Sequence of chain 1.A:
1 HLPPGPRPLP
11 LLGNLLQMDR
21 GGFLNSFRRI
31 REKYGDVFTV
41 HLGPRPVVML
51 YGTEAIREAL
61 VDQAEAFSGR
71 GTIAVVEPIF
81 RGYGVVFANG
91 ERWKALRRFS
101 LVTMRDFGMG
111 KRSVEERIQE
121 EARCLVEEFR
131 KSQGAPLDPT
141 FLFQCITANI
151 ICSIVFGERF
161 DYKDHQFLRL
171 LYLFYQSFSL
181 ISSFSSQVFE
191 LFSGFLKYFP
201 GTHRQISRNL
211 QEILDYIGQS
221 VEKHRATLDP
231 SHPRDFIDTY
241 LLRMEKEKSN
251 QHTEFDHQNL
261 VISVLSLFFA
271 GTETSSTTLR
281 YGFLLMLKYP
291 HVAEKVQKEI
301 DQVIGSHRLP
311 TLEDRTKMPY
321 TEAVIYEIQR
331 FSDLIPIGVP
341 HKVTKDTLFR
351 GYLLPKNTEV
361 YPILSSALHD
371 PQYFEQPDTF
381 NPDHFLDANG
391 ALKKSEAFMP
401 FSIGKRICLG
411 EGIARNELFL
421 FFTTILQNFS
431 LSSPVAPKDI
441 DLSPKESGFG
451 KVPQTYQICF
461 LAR

The protein below binds the small molecule below.
Small molecule (SMILES): Clc1ccc(-c2cnc[nH]2)cc1

Binding-site contacts:
Ligand atom CL contacts residue CPZ1 of chain 1.D at 4.2 Å.
Ligand atom C11 contacts residue PHE269 of chain 1.A at 4.4 Å (hydrophobic).
Ligand atom N1 contacts residue ALA270 of chain 1.A at 4.0 Å.
Ligand atom C9 contacts residue VAL339 of chain 1.A at 4.3 Å (hydrophobic).
Ligand atom C8 contacts residue VAL339 of chain 1.A at 3.6 Å (hydrophobic).
Ligand atom C10 contacts residue CPZ1 of chain 1.D at 3.8 Å.
Ligand atom C2 contacts residue ALA270 of chain 1.A at 3.8 Å (hydrophobic).
Ligand atom C6 contacts residue ALA270 of chain 1.A at 4.2 Å (hydrophobic).
Ligand atom C7 contacts residue VAL86 of chain 1.A at 4.1 Å (hydrophobic).
Ligand atom N3 contacts residue ALA270 of chain 1.A at 3.3 Å (h-bond).
Ligand atom C8 contacts residue VAL86 of chain 1.A at 4.0 Å (hydrophobic).
Ligand atom C2 contacts residue HEM1 of chain 1.B at 2.6 Å.
Ligand atom C11 contacts residue CPZ1 of chain 1.D at 4.3 Å.
Ligand atom C5 contacts residue ALA270 of chain 1.A at 3.4 Å (hydrophobic).
Ligand atom CL contacts residue ILE73 of chain 1.A at 3.0 Å.
Ligand atom CL contacts residue VAL339 of chain 1.A at 4.4 Å.
Ligand atom C11 contacts residue ALA270 of chain 1.A at 4.5 Å (hydrophobic).
Ligand atom N1 contacts residue HEM1 of chain 1.B at 1.6 Å.
Ligand atom N3 contacts residue HEM1 of chain 1.B at 3.8 Å.
Ligand atom N1 contacts residue CYS408 of chain 1.A at 3.6 Å (h-bond).
Ligand atom C4 contacts residue HEM1 of chain 1.B at 3.8 Å.
Ligand atom CL contacts residue PHE269 of chain 1.A at 4.2 Å.
Ligand atom C5 contacts residue HEM1 of chain 1.B at 2.6 Å.
Ligand atom C7 contacts residue VAL339 of chain 1.A at 4.2 Å (hydrophobic).
Ligand atom CL contacts residue PHE87 of chain 1.A at 4.4 Å.
Ligand atom C9 contacts residue CPZ1 of chain 1.D at 4.4 Å.
Ligand atom C4 contacts residue ALA270 of chain 1.A at 3.8 Å (hydrophobic).
Ligand atom C5 contacts residue THR274 of chain 1.A at 4.1 Å.
Ligand atom N3 contacts residue THR274 of chain 1.A at 3.6 Å.
Ligand atom C10 contacts residue PHE269 of chain 1.A at 4.4 Å (hydrophobic).
Ligand atom N3 contacts residue ILE335 of chain 1.A at 4.5 Å.